Binding-site contacts:
Ligand atom C4 contacts residue GLN90 of chain 1.D at 4.0 Å.
Ligand atom O4 contacts residue GLN90 of chain 1.D at 4.2 Å.
Ligand atom C5 contacts residue VAL96 of chain 1.D at 4.4 Å (hydrophobic).
Ligand atom C4 contacts residue VAL96 of chain 1.D at 3.8 Å (hydrophobic).
Ligand atom O3 contacts residue TYR98 of chain 1.D at 3.9 Å.
Ligand atom C6 contacts residue SER104 of chain 1.C at 4.2 Å.
Ligand atom C6 contacts residue ASP101 of chain 1.C at 4.2 Å.
Ligand atom O5 contacts residue ASN94 of chain 1.D at 2.8 Å (h-bond).
Ligand atom C4 contacts residue ASN94 of chain 1.D at 4.1 Å.
Ligand atom C5 contacts residue ASN94 of chain 1.D at 3.6 Å.
Ligand atom C1 contacts residue ASP92 of chain 1.D at 4.3 Å.
Ligand atom O6 contacts residue ASN94 of chain 1.D at 3.4 Å (h-bond).
Ligand atom O6 contacts residue SER104 of chain 1.C at 3.6 Å (h-bond).
Ligand atom C2 contacts residue GLN90 of chain 1.D at 3.7 Å.
Ligand atom C1 contacts residue ASN94 of chain 1.D at 3.5 Å.
Ligand atom C4 contacts residue TYR98 of chain 1.D at 4.0 Å (hydrophobic).
Ligand atom C6 contacts residue ASN94 of chain 1.D at 3.6 Å.
Ligand atom O4 contacts residue VAL96 of chain 1.D at 4.1 Å.
Ligand atom O2 contacts residue VAL96 of chain 1.D at 4.3 Å.
Ligand atom C2 contacts residue ASN94 of chain 1.D at 4.1 Å.
Ligand atom O4 contacts residue TYR98 of chain 1.D at 3.1 Å (h-bond).
Ligand atom C3 contacts residue ASN84 of chain 1.C at 4.1 Å.
Ligand atom O3 contacts residue GLN90 of chain 1.D at 2.9 Å (h-bond).
Ligand atom O2 contacts residue ASN94 of chain 1.D at 3.3 Å.
Ligand atom O3 contacts residue ASP92 of chain 1.D at 3.9 Å.
Ligand atom O2 contacts residue GLN90 of chain 1.D at 2.7 Å (h-bond).
Ligand atom C3 contacts residue ASP92 of chain 1.D at 4.2 Å.
Ligand atom C5 contacts residue ASN84 of chain 1.C at 3.9 Å.
Ligand atom C4 contacts residue ASN84 of chain 1.C at 4.1 Å.
Ligand atom C6 contacts residue ASN84 of chain 1.C at 4.1 Å.
Ligand atom O4 contacts residue ASN84 of chain 1.C at 3.1 Å.
Ligand atom C3 contacts residue GLN90 of chain 1.D at 3.7 Å.
Ligand atom C6 contacts residue VAL96 of chain 1.D at 4.1 Å (hydrophobic).
Ligand atom C2 contacts residue ASP92 of chain 1.D at 3.2 Å.
Ligand atom O2 contacts residue ASP92 of chain 1.D at 2.7 Å (salt-bridge).

This protein binds this small molecule.
Small molecule (SMILES): OC[C@H]1O[C@H](O)[C@@H](O)[C@@H](O)[C@@H]1O

Sequence of chain 1.C:
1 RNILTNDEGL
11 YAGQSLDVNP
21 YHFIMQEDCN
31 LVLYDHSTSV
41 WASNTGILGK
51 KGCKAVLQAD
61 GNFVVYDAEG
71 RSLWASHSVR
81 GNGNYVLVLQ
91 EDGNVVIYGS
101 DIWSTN

Sequence of chain 1.D:
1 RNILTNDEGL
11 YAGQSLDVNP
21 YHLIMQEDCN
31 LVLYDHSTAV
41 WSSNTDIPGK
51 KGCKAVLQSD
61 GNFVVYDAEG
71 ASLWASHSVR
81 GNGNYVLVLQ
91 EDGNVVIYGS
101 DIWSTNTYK